The small molecule below binds the protein below.
Small molecule (SMILES): CC(=O)N[C@@H]1[C@@H](O)[C@H](O)[C@@H](CO)O[C@H]1O

Sequence of chain 1.A:
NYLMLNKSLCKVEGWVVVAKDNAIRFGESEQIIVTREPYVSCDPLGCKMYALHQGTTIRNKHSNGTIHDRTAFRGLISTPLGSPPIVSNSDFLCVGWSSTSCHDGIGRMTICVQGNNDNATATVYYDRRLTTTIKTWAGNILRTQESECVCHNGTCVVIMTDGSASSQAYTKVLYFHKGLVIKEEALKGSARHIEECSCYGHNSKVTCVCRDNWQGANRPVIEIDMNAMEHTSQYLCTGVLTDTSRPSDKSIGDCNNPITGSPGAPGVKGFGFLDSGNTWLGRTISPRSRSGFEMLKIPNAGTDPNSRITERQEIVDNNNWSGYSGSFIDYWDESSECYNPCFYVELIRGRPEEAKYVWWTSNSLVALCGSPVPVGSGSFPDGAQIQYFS

Sequence of chain 3.A:
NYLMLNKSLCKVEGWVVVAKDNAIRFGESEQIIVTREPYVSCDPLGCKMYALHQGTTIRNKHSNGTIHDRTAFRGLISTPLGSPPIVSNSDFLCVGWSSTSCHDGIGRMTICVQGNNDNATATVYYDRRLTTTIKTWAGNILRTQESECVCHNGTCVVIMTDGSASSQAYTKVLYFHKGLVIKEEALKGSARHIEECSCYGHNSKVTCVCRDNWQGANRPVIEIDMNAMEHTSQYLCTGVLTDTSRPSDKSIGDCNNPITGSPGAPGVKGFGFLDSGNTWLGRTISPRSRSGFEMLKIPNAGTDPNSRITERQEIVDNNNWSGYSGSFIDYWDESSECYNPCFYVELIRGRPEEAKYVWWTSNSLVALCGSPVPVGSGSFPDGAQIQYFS

Binding-site contacts:
Ligand atom O7 contacts residue ASN119 of chain 1.A at 3.2 Å (h-bond).
Ligand atom C5 contacts residue SER377 of chain 3.A at 4.3 Å.
Ligand atom O5 contacts residue SER377 of chain 3.A at 3.2 Å.
Ligand atom O6 contacts residue SER377 of chain 3.A at 4.5 Å.
Ligand atom C4 contacts residue ASN119 of chain 1.A at 4.0 Å.
Ligand atom C5 contacts residue GLY376 of chain 3.A at 3.8 Å.
Ligand atom C6 contacts residue GLN313 of chain 3.A at 4.4 Å.
Ligand atom C6 contacts residue GLY376 of chain 3.A at 3.5 Å.
Ligand atom O6 contacts residue GLN313 of chain 3.A at 3.8 Å.
Ligand atom C7 contacts residue ASN119 of chain 1.A at 3.1 Å.
Ligand atom N2 contacts residue LYS135 of chain 1.A at 3.7 Å.
Ligand atom O5 contacts residue GLY376 of chain 3.A at 3.3 Å.
Ligand atom C1 contacts residue LYS135 of chain 1.A at 4.2 Å.
Ligand atom C6 contacts residue VAL375 of chain 3.A at 4.1 Å (hydrophobic).
Ligand atom O6 contacts residue GLY376 of chain 3.A at 2.7 Å (h-bond).
Ligand atom N2 contacts residue ASN119 of chain 1.A at 2.7 Å (h-bond).
Ligand atom C8 contacts residue LYS135 of chain 1.A at 4.5 Å.
Ligand atom C8 contacts residue ASN119 of chain 1.A at 4.3 Å.
Ligand atom C1 contacts residue SER377 of chain 3.A at 3.9 Å.
Ligand atom C1 contacts residue ASN119 of chain 1.A at 1.4 Å.
Ligand atom O3 contacts residue ASN119 of chain 1.A at 4.5 Å.
Ligand atom C3 contacts residue ASN119 of chain 1.A at 3.5 Å.
Ligand atom C2 contacts residue ASN119 of chain 1.A at 2.1 Å.
Ligand atom O6 contacts residue VAL375 of chain 3.A at 3.5 Å (h-bond).
Ligand atom C1 contacts residue GLY376 of chain 3.A at 3.8 Å.
Ligand atom O5 contacts residue VAL375 of chain 3.A at 3.6 Å.
Ligand atom C2 contacts residue LYS135 of chain 1.A at 4.4 Å.
Ligand atom C1 contacts residue VAL375 of chain 3.A at 3.7 Å (hydrophobic).
Ligand atom C6 contacts residue SER377 of chain 3.A at 4.2 Å.
Ligand atom C5 contacts residue VAL375 of chain 3.A at 3.5 Å (hydrophobic).
Ligand atom O5 contacts residue ASN119 of chain 1.A at 2.4 Å (h-bond).
Ligand atom C5 contacts residue ASN119 of chain 1.A at 3.6 Å.